Sequence of chain 3.A:
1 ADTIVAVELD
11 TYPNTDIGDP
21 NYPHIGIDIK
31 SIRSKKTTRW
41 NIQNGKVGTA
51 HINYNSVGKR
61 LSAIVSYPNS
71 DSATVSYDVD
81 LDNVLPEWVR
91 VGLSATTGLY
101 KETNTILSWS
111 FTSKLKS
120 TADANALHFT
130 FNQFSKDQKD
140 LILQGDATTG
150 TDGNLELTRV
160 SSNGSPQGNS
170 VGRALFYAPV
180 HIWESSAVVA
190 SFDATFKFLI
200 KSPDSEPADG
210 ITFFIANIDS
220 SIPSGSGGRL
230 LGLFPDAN

A protein and the small-molecule ligand that binds it are described below.
Small molecule (SMILES): CO[C@H]1O[C@H](CO)[C@@H](O)[C@H](O)[C@@H]1O

Binding-site contacts:
Ligand atom C1 contacts residue LEU99 of chain 3.A at 3.7 Å (hydrophobic).
Ligand atom C7 contacts residue LEU99 of chain 3.A at 4.3 Å (hydrophobic).
Ligand atom C4 contacts residue GLY98 of chain 3.A at 4.4 Å.
Ligand atom O2 contacts residue LEU99 of chain 3.A at 4.0 Å.
Ligand atom O2 contacts residue GLY98 of chain 3.A at 3.7 Å.
Ligand atom O5 contacts residue TYR100 of chain 3.A at 4.3 Å.
Ligand atom C6 contacts residue LEU99 of chain 3.A at 4.0 Å (hydrophobic).
Ligand atom C3 contacts residue ARG228 of chain 3.A at 3.9 Å.
Ligand atom C6 contacts residue GLY98 of chain 3.A at 4.3 Å.
Ligand atom C3 contacts residue ASN14 of chain 3.A at 4.4 Å.
Ligand atom O3 contacts residue GLY227 of chain 3.A at 3.5 Å.
Ligand atom C6 contacts residue ASP208 of chain 3.A at 3.4 Å.
Ligand atom O6 contacts residue ASP208 of chain 3.A at 2.7 Å (salt-bridge).
Ligand atom C5 contacts residue ASP208 of chain 3.A at 3.9 Å.
Ligand atom O4 contacts residue ARG228 of chain 3.A at 3.3 Å.
Ligand atom C4 contacts residue ARG228 of chain 3.A at 3.8 Å.
Ligand atom O5 contacts residue GLY98 of chain 3.A at 3.9 Å.
Ligand atom C4 contacts residue ASN14 of chain 3.A at 4.0 Å.
Ligand atom C5 contacts residue TYR12 of chain 3.A at 3.7 Å (hydrophobic).
Ligand atom C6 contacts residue TYR100 of chain 3.A at 3.9 Å (hydrophobic).
Ligand atom O3 contacts residue GLY226 of chain 3.A at 4.1 Å.
Ligand atom O6 contacts residue ALA207 of chain 3.A at 3.2 Å.
Ligand atom O6 contacts residue TYR100 of chain 3.A at 3.3 Å (h-bond).
Ligand atom O6 contacts residue GLY98 of chain 3.A at 3.1 Å.
Ligand atom O4 contacts residue ASP208 of chain 3.A at 2.5 Å (salt-bridge).
Ligand atom O4 contacts residue ASN14 of chain 3.A at 2.8 Å (h-bond).
Ligand atom C4 contacts residue GLY227 of chain 3.A at 4.2 Å.
Ligand atom O6 contacts residue LEU99 of chain 3.A at 3.2 Å (h-bond).
Ligand atom O2 contacts residue GLY227 of chain 3.A at 4.2 Å.
Ligand atom C3 contacts residue GLY227 of chain 3.A at 4.4 Å.
Ligand atom O4 contacts residue TYR12 of chain 3.A at 3.6 Å.
Ligand atom C6 contacts residue ALA207 of chain 3.A at 3.6 Å (hydrophobic).
Ligand atom C5 contacts residue GLY98 of chain 3.A at 4.4 Å.
Ligand atom O5 contacts residue LEU99 of chain 3.A at 2.9 Å (h-bond).
Ligand atom C5 contacts residue LEU99 of chain 3.A at 4.0 Å (hydrophobic).
Ligand atom O2 contacts residue ASN168 of chain 3.A at 4.1 Å.
Ligand atom C4 contacts residue ASP208 of chain 3.A at 3.3 Å.
Ligand atom C6 contacts residue TYR12 of chain 3.A at 3.5 Å (hydrophobic).
Ligand atom O4 contacts residue GLY227 of chain 3.A at 4.2 Å.
Ligand atom O3 contacts residue ARG228 of chain 3.A at 2.8 Å (salt-bridge).